Sequence of chain 2.A:
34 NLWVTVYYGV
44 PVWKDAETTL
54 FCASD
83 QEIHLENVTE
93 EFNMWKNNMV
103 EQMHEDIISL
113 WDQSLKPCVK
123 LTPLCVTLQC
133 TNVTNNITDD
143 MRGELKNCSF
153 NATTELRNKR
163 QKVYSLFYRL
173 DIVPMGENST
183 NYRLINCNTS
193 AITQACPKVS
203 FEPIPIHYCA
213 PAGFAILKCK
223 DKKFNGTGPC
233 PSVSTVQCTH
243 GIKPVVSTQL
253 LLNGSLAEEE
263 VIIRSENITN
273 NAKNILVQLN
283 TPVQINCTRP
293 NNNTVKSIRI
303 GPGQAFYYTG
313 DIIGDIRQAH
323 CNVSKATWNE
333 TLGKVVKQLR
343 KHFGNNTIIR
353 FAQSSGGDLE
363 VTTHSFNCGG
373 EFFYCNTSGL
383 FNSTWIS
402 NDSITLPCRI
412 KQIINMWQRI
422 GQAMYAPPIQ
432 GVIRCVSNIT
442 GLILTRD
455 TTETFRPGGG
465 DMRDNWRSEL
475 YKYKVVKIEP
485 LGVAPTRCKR

Binding-site contacts:
Ligand atom C1 contacts residue ASN347 of chain 2.A at 1.5 Å.
Ligand atom O7 contacts residue ASN347 of chain 2.A at 3.3 Å (h-bond).
Ligand atom C2 contacts residue ASN347 of chain 2.A at 2.5 Å.
Ligand atom C4 contacts residue ASN347 of chain 2.A at 4.4 Å.
Ligand atom O5 contacts residue ASN347 of chain 2.A at 2.5 Å (h-bond).
Ligand atom C3 contacts residue ASN347 of chain 2.A at 3.9 Å.
Ligand atom C7 contacts residue ASN347 of chain 2.A at 3.3 Å.
Ligand atom N2 contacts residue ASN347 of chain 2.A at 2.9 Å (h-bond).
Ligand atom C8 contacts residue ASN347 of chain 2.A at 4.4 Å.
Ligand atom C5 contacts residue ASN347 of chain 2.A at 3.8 Å.

This protein binds this small molecule.
Small molecule (SMILES): CC(=O)N[C@@H]1[C@@H](O)[C@H](O)[C@@H](CO)O[C@H]1O